Sequence of chain 1.A:
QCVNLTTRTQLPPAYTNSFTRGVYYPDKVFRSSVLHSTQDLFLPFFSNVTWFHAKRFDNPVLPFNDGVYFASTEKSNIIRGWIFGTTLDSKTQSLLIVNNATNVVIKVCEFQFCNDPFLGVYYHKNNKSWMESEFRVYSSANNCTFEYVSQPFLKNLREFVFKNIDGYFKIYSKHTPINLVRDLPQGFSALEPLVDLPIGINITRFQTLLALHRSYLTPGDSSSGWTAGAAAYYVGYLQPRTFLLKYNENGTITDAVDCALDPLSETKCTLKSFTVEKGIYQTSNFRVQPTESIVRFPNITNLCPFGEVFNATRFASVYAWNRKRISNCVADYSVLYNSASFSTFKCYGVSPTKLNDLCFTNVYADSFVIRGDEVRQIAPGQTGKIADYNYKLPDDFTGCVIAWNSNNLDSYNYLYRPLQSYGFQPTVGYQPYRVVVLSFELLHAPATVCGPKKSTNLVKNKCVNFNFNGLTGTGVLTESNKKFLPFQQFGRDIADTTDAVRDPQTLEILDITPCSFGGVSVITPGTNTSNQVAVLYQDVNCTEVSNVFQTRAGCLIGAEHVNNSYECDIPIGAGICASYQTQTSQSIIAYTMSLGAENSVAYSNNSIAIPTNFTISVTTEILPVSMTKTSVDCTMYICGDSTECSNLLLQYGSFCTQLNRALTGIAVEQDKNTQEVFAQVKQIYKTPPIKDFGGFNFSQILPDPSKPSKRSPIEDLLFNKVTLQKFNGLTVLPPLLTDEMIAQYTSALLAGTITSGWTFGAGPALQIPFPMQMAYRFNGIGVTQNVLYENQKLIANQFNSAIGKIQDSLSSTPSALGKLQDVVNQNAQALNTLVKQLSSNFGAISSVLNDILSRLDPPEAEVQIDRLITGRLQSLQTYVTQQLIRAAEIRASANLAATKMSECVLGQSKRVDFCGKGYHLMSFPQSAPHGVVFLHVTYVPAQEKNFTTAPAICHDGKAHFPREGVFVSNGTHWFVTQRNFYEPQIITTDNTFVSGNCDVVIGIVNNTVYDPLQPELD

This small molecule binds to this protein.
Small molecule (SMILES): CC(=O)N[C@@H]1[C@@H](O)[C@H](O)[C@@H](CO)O[C@H]1O

Binding-site contacts:
Ligand atom O5 contacts residue GLU272 of chain 1.A at 4.5 Å.
Ligand atom C8 contacts residue LYS549 of chain 1.C at 3.2 Å.
Ligand atom C7 contacts residue LYS549 of chain 1.C at 3.6 Å.
Ligand atom O5 contacts residue ASN273 of chain 1.A at 3.3 Å (h-bond).
Ligand atom N2 contacts residue LYS549 of chain 1.C at 3.9 Å.
Ligand atom C2 contacts residue ASN273 of chain 1.A at 3.7 Å.
Ligand atom C1 contacts residue ASN273 of chain 1.A at 3.1 Å.
Ligand atom O7 contacts residue LYS549 of chain 1.C at 3.9 Å.
Ligand atom C2 contacts residue GLU272 of chain 1.A at 4.3 Å.
Ligand atom N2 contacts residue ASN273 of chain 1.A at 4.2 Å.

Sequence of chain 1.C:
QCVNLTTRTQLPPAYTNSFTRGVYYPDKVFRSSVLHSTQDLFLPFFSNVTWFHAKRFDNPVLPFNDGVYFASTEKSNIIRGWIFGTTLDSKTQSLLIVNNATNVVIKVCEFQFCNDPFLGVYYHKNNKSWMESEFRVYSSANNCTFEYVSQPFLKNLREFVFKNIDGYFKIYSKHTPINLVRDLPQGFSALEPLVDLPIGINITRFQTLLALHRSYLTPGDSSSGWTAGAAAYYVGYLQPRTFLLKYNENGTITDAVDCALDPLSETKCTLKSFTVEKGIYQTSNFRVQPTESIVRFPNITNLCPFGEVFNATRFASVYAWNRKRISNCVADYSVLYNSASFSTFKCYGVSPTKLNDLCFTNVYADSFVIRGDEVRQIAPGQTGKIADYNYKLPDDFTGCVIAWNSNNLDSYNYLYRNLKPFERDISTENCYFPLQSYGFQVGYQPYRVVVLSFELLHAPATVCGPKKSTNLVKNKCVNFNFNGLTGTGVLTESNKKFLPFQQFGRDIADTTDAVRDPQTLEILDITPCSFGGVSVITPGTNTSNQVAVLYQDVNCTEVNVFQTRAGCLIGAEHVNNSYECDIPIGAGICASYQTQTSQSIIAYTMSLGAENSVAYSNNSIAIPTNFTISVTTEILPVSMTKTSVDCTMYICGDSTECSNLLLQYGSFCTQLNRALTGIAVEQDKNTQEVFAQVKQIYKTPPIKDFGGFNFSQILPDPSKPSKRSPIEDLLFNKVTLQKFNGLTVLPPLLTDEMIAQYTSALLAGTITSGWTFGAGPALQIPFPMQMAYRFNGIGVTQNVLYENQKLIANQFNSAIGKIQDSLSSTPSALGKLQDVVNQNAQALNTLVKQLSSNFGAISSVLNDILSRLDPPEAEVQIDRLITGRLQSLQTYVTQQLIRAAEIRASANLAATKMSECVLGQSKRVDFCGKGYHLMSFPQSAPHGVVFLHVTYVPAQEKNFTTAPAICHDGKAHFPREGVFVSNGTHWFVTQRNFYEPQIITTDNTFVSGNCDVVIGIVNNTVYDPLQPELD